The small molecule below binds the protein below.
Small molecule (SMILES): CC(=O)N[C@@H]1[C@@H](O)[C@H](O)[C@@H](CO)O[C@H]1O

Binding-site contacts:
Ligand atom C3 contacts residue ALA706 of chain 1.A at 4.4 Å (hydrophobic).
Ligand atom C5 contacts residue ASN1074 of chain 1.A at 3.7 Å.
Ligand atom C7 contacts residue ASN1074 of chain 1.A at 3.8 Å.
Ligand atom O3 contacts residue ALA706 of chain 1.A at 4.5 Å.
Ligand atom C8 contacts residue ASN1074 of chain 1.A at 4.4 Å.
Ligand atom C3 contacts residue ASN1074 of chain 1.A at 3.8 Å.
Ligand atom N2 contacts residue ASN1074 of chain 1.A at 2.9 Å (h-bond).
Ligand atom C2 contacts residue ASN1074 of chain 1.A at 2.5 Å.
Ligand atom C1 contacts residue ASN1074 of chain 1.A at 1.4 Å.
Ligand atom O5 contacts residue ASN1074 of chain 1.A at 2.4 Å (h-bond).
Ligand atom C4 contacts residue ASN1074 of chain 1.A at 4.2 Å.

Sequence of chain 1.A:
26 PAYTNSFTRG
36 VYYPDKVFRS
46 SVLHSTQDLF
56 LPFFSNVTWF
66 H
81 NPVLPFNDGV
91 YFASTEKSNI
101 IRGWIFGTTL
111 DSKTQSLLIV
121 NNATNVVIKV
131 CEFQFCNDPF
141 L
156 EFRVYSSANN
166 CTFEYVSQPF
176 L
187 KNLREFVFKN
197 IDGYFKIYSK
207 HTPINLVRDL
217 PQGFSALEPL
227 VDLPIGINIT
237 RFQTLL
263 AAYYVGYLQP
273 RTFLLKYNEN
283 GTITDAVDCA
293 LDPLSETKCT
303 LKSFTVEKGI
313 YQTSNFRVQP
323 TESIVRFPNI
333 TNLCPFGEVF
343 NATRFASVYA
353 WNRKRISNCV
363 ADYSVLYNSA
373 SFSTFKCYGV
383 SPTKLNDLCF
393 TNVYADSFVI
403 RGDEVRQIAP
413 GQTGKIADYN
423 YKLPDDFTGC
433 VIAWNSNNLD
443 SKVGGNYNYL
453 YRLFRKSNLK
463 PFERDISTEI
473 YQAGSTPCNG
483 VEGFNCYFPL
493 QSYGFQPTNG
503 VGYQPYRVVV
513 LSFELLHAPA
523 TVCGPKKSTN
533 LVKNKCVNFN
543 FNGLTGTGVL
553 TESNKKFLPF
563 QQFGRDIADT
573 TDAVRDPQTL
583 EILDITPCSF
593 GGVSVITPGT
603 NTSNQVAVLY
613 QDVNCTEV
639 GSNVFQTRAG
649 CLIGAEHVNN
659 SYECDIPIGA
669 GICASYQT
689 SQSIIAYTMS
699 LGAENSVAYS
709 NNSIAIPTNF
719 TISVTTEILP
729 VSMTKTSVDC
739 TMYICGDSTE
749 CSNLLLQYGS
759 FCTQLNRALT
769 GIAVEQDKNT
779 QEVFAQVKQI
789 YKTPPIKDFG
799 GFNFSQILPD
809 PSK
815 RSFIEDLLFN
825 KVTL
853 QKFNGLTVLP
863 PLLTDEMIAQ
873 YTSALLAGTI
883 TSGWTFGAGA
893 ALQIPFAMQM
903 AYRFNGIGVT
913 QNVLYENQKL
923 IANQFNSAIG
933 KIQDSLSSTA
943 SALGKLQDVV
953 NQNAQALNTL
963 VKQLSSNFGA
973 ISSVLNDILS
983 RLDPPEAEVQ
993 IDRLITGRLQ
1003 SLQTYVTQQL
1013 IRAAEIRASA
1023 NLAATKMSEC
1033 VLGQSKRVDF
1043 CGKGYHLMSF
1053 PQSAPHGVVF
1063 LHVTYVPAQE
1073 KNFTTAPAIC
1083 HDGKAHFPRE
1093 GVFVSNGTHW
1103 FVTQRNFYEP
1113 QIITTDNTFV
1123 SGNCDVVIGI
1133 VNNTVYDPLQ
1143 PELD